Sequence of chain 2.A:
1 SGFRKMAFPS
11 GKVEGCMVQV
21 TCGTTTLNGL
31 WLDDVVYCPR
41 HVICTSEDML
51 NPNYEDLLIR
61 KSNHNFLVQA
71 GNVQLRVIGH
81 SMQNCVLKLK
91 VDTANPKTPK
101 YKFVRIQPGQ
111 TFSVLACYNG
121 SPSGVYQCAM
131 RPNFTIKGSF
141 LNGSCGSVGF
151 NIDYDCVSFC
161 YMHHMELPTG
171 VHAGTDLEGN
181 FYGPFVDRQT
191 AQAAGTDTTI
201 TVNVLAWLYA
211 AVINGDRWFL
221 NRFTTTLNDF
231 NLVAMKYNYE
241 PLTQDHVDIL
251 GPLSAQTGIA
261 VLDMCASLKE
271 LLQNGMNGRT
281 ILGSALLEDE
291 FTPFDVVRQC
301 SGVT

This small molecule binds to this protein.
Small molecule (SMILES): O=C(Nc1nncn1C1CC1)[C@@H]1CCOc2ccc(Cl)cc21

Binding-site contacts:
Ligand atom C14 contacts residue HIS41 of chain 1.A at 3.8 Å.
Ligand atom C12 contacts residue GLU166 of chain 1.A at 3.9 Å.
Ligand atom C9 contacts residue LEU141 of chain 1.A at 3.9 Å (hydrophobic).
Ligand atom CL contacts residue ASP187 of chain 1.A at 3.3 Å.
Ligand atom CL contacts residue HIS164 of chain 1.A at 3.9 Å.
Ligand atom O1 contacts residue GLU166 of chain 1.A at 3.1 Å (salt-bridge).
Ligand atom C9 contacts residue GLU166 of chain 1.A at 3.6 Å.
Ligand atom C2 contacts residue MET49 of chain 1.A at 3.9 Å (hydrophobic).
Ligand atom N1 contacts residue CYS145 of chain 1.A at 3.8 Å.
Ligand atom C8 contacts residue GLU166 of chain 1.A at 3.9 Å.
Ligand atom C10 contacts residue LEU141 of chain 1.A at 3.9 Å (hydrophobic).
Ligand atom C1 contacts residue ARG188 of chain 1.A at 3.7 Å.
Ligand atom N2 contacts residue MET165 of chain 1.A at 3.9 Å.
Ligand atom C contacts residue MET49 of chain 1.A at 3.6 Å (hydrophobic).
Ligand atom C1 contacts residue GLN189 of chain 1.A at 3.9 Å.
Ligand atom N2 contacts residue GLU166 of chain 1.A at 3.7 Å.
Ligand atom C1 contacts residue MET49 of chain 1.A at 3.4 Å (hydrophobic).
Ligand atom N1 contacts residue HIS163 of chain 1.A at 3.1 Å (h-bond).
Ligand atom CL contacts residue MET165 of chain 1.A at 3.8 Å.
Ligand atom N contacts residue CYS145 of chain 1.A at 3.7 Å.
Ligand atom C contacts residue MET165 of chain 1.A at 3.6 Å (hydrophobic).
Ligand atom C8 contacts residue CYS145 of chain 1.A at 3.9 Å (hydrophobic).
Ligand atom CL contacts residue MET49 of chain 1.A at 3.9 Å.
Ligand atom N2 contacts residue HIS163 of chain 1.A at 2.8 Å (h-bond).
Ligand atom N3 contacts residue LEU141 of chain 1.A at 4.0 Å.
Ligand atom C14 contacts residue MET165 of chain 1.A at 3.7 Å (hydrophobic).
Ligand atom CL contacts residue HIS41 of chain 1.A at 3.4 Å.
Ligand atom N1 contacts residue MET165 of chain 1.A at 3.5 Å.
Ligand atom C12 contacts residue ASN142 of chain 1.A at 3.8 Å.
Ligand atom N2 contacts residue SER144 of chain 1.A at 3.9 Å.
Ligand atom O contacts residue GLN189 of chain 1.A at 3.5 Å (h-bond).
Ligand atom C10 contacts residue ASN142 of chain 1.A at 3.6 Å.
Ligand atom C14 contacts residue HIS164 of chain 1.A at 3.6 Å.
Ligand atom C1 contacts residue MET165 of chain 1.A at 3.6 Å (hydrophobic).
Ligand atom C11 contacts residue ASN142 of chain 1.A at 3.8 Å.
Ligand atom N1 contacts residue GLU166 of chain 1.A at 3.4 Å (salt-bridge).
Ligand atom C2 contacts residue GLN189 of chain 1.A at 3.7 Å.
Ligand atom O1 contacts residue MET165 of chain 1.A at 3.4 Å.
Ligand atom N2 contacts residue PHE140 of chain 1.A at 3.6 Å.
Ligand atom C9 contacts residue PHE140 of chain 1.A at 3.2 Å (hydrophobic).

Sequence of chain 1.A:
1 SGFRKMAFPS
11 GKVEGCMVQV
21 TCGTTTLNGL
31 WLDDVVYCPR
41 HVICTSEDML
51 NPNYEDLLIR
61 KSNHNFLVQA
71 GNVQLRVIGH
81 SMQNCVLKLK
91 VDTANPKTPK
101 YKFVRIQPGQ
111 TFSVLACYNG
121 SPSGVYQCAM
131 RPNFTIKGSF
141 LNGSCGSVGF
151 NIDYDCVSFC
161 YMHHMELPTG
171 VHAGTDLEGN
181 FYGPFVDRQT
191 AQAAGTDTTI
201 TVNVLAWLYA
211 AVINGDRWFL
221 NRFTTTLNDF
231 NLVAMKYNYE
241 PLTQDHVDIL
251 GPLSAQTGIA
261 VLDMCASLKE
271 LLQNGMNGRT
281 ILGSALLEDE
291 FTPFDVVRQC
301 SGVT